Binding-site contacts:
Ligand atom N03 contacts residue TRP106 of chain 1.A at 3.8 Å.
Ligand atom C10 contacts residue LYS31 of chain 1.A at 3.5 Å.
Ligand atom C10 contacts residue TYR33 of chain 1.A at 3.5 Å (hydrophobic).
Ligand atom N03 contacts residue CYS48 of chain 1.A at 2.6 Å (h-bond).
Ligand atom N07 contacts residue SER32 of chain 1.A at 3.8 Å.
Ligand atom C06 contacts residue LYS31 of chain 1.A at 3.6 Å.
Ligand atom C12 contacts residue SER32 of chain 1.A at 3.2 Å.
Ligand atom C01 contacts residue TRP47 of chain 1.A at 3.7 Å (hydrophobic).
Ligand atom N07 contacts residue LYS31 of chain 1.A at 3.1 Å (salt-bridge).
Ligand atom N13 contacts residue TRP106 of chain 1.A at 3.5 Å (h-bond).
Ligand atom C01 contacts residue CYS48 of chain 1.A at 3.6 Å (hydrophobic).
Ligand atom C08 contacts residue TYR33 of chain 1.A at 3.5 Å (hydrophobic).
Ligand atom N13 contacts residue ASP37 of chain 1.A at 2.7 Å (salt-bridge).
Ligand atom C10 contacts residue SER32 of chain 1.A at 3.7 Å.
Ligand atom C02 contacts residue CYS48 of chain 1.A at 3.4 Å (hydrophobic).
Ligand atom C12 contacts residue TYR33 of chain 1.A at 3.6 Å (hydrophobic).
Ligand atom C12 contacts residue TRP106 of chain 1.A at 3.8 Å (hydrophobic).
Ligand atom C02 contacts residue TRP106 of chain 1.A at 3.7 Å (hydrophobic).
Ligand atom C05 contacts residue TRP106 of chain 1.A at 3.5 Å (hydrophobic).
Ligand atom N11 contacts residue TYR33 of chain 1.A at 3.0 Å (h-bond).
Ligand atom C01 contacts residue TRP101 of chain 1.A at 3.6 Å (hydrophobic).
Ligand atom N11 contacts residue TRP106 of chain 1.A at 3.4 Å.
Ligand atom C06 contacts residue SER32 of chain 1.A at 3.6 Å.
Ligand atom N04 contacts residue TRP47 of chain 1.A at 3.7 Å.
Ligand atom C14 contacts residue TRP106 of chain 1.A at 3.5 Å (hydrophobic).
Ligand atom C01 contacts residue ASP37 of chain 1.A at 3.8 Å.
Ligand atom N03 contacts residue TRP47 of chain 1.A at 3.3 Å.
Ligand atom N04 contacts residue TRP106 of chain 1.A at 3.6 Å.
Ligand atom C10 contacts residue ASN77 of chain 1.A at 3.7 Å.
Ligand atom N04 contacts residue CYS48 of chain 1.A at 3.6 Å.
Ligand atom N07 contacts residue TRP106 of chain 1.A at 3.4 Å.
Ligand atom N11 contacts residue SER32 of chain 1.A at 3.5 Å (h-bond).
Ligand atom C08 contacts residue LYS31 of chain 1.A at 3.9 Å.
Ligand atom C06 contacts residue TRP106 of chain 1.A at 3.2 Å (hydrophobic).
Ligand atom C06 contacts residue TYR33 of chain 1.A at 3.8 Å (hydrophobic).
Ligand atom C12 contacts residue ASP37 of chain 1.A at 3.4 Å.
Ligand atom C14 contacts residue ASP37 of chain 1.A at 3.7 Å.
Ligand atom C12 contacts residue SER34 of chain 1.A at 3.7 Å.
Ligand atom C02 contacts residue TRP47 of chain 1.A at 3.4 Å (hydrophobic).
Ligand atom N13 contacts residue SER32 of chain 1.A at 3.5 Å (h-bond).

The small molecule below binds the protein below.
Small molecule (SMILES): Cc1[nH]nc2c(NC3CC3)ncnc12

Sequence of chain 1.A:
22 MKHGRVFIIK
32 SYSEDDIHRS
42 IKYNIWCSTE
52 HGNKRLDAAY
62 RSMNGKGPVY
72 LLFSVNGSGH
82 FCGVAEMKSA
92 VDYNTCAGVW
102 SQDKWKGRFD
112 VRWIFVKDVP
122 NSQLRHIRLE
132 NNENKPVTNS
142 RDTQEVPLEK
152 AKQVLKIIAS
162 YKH